A protein and the small-molecule ligand that binds it are described below.
Small molecule (SMILES): CC(=O)N[C@H]1[C@H](O[C@H]2[C@H](O)[C@@H](NC(C)=O)CO[C@@H]2CO)O[C@H](CO)[C@@H](O)[C@@H]1O

Sequence of chain 32.A:
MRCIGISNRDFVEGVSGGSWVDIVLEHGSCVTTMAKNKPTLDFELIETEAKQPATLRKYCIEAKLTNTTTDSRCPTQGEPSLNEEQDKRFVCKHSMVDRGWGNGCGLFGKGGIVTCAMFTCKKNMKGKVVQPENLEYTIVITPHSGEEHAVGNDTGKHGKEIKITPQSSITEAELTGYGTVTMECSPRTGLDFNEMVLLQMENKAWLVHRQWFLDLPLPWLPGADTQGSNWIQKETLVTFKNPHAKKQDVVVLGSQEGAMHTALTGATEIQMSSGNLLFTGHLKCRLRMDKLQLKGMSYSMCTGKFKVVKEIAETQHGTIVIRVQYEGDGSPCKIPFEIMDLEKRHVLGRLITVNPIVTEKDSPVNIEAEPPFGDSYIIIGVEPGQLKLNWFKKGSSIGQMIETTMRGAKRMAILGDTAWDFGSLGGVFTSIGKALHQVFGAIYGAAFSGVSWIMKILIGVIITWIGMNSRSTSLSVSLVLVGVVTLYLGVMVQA

Binding-site contacts:
Ligand atom C3 contacts residue HIS149 of chain 58.A at 4.0 Å.
Ligand atom O5 contacts residue ASN153 of chain 58.A at 2.2 Å (h-bond).
Ligand atom O5 contacts residue HIS149 of chain 58.A at 3.6 Å.
Ligand atom C8 contacts residue GLY102 of chain 32.A at 3.6 Å.
Ligand atom C4 contacts residue ASN153 of chain 58.A at 4.2 Å.
Ligand atom C1 contacts residue HIS149 of chain 58.A at 3.5 Å.
Ligand atom C1 contacts residue HIS158 of chain 58.A at 4.1 Å.
Ligand atom C1 contacts residue ASN153 of chain 58.A at 1.4 Å.
Ligand atom C5 contacts residue HIS149 of chain 58.A at 3.6 Å.
Ligand atom O6 contacts residue HIS158 of chain 58.A at 4.2 Å.
Ligand atom C6 contacts residue HIS158 of chain 58.A at 4.2 Å.
Ligand atom C5 contacts residue ASN153 of chain 58.A at 3.6 Å.
Ligand atom C5 contacts residue HIS158 of chain 58.A at 4.4 Å.
Ligand atom O4 contacts residue HIS149 of chain 58.A at 4.3 Å.
Ligand atom O3 contacts residue HIS149 of chain 58.A at 4.0 Å.
Ligand atom C5 contacts residue THR155 of chain 58.A at 4.0 Å.
Ligand atom C2 contacts residue HIS149 of chain 58.A at 3.5 Å.
Ligand atom C4 contacts residue HIS149 of chain 58.A at 3.4 Å.
Ligand atom N2 contacts residue HIS149 of chain 58.A at 4.3 Å.
Ligand atom O5 contacts residue HIS158 of chain 58.A at 3.4 Å.
Ligand atom C3 contacts residue ASN153 of chain 58.A at 3.9 Å.
Ligand atom C7 contacts residue ASN153 of chain 58.A at 4.1 Å.
Ligand atom C6 contacts residue GLY156 of chain 58.A at 4.0 Å.
Ligand atom N2 contacts residue ASN153 of chain 58.A at 3.1 Å (h-bond).
Ligand atom C2 contacts residue ASN153 of chain 58.A at 2.6 Å.
Ligand atom C5 contacts residue GLY156 of chain 58.A at 4.3 Å.
Ligand atom O5 contacts residue THR155 of chain 58.A at 3.4 Å (h-bond).
Ligand atom O7 contacts residue HIS149 of chain 58.A at 3.3 Å.
Ligand atom O6 contacts residue HIS149 of chain 58.A at 3.2 Å.
Ligand atom C7 contacts residue HIS149 of chain 58.A at 4.3 Å.
Ligand atom O5 contacts residue GLY156 of chain 58.A at 4.2 Å.
Ligand atom C1 contacts residue THR155 of chain 58.A at 3.3 Å.
Ligand atom C8 contacts residue ASN153 of chain 58.A at 4.4 Å.
Ligand atom C6 contacts residue HIS149 of chain 58.A at 4.3 Å.

Sequence of chain 58.A:
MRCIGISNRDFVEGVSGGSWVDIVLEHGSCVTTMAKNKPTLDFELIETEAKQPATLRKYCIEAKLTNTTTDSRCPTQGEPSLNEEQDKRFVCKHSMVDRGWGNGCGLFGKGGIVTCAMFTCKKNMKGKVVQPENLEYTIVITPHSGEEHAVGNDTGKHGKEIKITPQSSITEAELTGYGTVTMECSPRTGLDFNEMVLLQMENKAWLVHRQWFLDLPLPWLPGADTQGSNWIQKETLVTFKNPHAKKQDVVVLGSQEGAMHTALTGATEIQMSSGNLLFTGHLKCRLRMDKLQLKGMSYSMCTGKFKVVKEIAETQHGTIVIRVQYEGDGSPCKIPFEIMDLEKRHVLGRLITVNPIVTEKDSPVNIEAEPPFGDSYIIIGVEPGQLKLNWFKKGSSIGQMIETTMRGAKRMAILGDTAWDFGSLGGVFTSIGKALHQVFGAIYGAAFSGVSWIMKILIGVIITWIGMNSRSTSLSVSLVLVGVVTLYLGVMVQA